Sequence of chain 1.A:
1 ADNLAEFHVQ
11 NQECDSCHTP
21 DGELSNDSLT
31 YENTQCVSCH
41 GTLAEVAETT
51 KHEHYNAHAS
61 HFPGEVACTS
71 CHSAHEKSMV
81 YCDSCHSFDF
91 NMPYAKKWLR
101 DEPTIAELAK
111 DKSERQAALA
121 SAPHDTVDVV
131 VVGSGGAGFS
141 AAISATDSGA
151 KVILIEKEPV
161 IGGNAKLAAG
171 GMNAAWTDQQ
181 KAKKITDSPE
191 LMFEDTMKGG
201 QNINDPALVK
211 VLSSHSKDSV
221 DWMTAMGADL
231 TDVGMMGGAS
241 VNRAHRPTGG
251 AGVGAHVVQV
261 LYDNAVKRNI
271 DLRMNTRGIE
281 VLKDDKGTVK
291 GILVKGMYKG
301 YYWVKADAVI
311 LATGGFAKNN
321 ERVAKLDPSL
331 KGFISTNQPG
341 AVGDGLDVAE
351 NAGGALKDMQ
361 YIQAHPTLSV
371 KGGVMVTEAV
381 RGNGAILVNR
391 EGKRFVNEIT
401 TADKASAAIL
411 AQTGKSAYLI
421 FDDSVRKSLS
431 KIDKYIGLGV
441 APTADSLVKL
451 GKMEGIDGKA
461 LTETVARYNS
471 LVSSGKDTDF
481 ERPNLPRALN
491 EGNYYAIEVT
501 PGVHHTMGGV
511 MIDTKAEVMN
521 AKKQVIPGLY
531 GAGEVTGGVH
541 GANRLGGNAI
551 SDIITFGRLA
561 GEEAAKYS

A small-molecule ligand and the protein it binds are described below.
Small molecule (SMILES): O=C(O)/C=C/C(=O)O

Binding-site contacts:
Ligand atom C6 contacts residue ARG544 of chain 1.A at 3.3 Å.
Ligand atom C5 contacts residue GLY546 of chain 1.A at 4.2 Å.
Ligand atom O contacts residue THR377 of chain 1.A at 3.0 Å.
Ligand atom C4 contacts residue HIS504 of chain 1.A at 4.0 Å.
Ligand atom C contacts residue HIS365 of chain 1.A at 3.5 Å.
Ligand atom O contacts residue HIS365 of chain 1.A at 2.5 Å (h-bond).
Ligand atom C6 contacts residue GLY547 of chain 1.A at 4.2 Å.
Ligand atom OXT contacts residue MET375 of chain 1.A at 3.4 Å.
Ligand atom O7 contacts residue FAD1 of chain 1.H at 2.8 Å.
Ligand atom C contacts residue MET375 of chain 1.A at 3.4 Å (hydrophobic).
Ligand atom O8 contacts residue HIS504 of chain 1.A at 2.5 Å (h-bond).
Ligand atom C contacts residue GLY170 of chain 1.A at 4.2 Å.
Ligand atom O7 contacts residue GLY547 of chain 1.A at 3.1 Å (h-bond).
Ligand atom C6 contacts residue FAD1 of chain 1.H at 3.0 Å.
Ligand atom C6 contacts residue GLY546 of chain 1.A at 4.0 Å.
Ligand atom OXT contacts residue ALA169 of chain 1.A at 3.9 Å.
Ligand atom C4 contacts residue HIS365 of chain 1.A at 3.6 Å.
Ligand atom O7 contacts residue LEU545 of chain 1.A at 4.2 Å.
Ligand atom C5 contacts residue MET236 of chain 1.A at 3.8 Å (hydrophobic).
Ligand atom OXT contacts residue THR377 of chain 1.A at 2.5 Å (h-bond).
Ligand atom O contacts residue GLU378 of chain 1.A at 2.6 Å (salt-bridge).
Ligand atom O7 contacts residue ARG544 of chain 1.A at 2.5 Å (salt-bridge).
Ligand atom O contacts residue MET236 of chain 1.A at 4.3 Å.
Ligand atom OXT contacts residue FAD1 of chain 1.H at 3.5 Å (h-bond).
Ligand atom C contacts residue THR377 of chain 1.A at 3.2 Å.
Ligand atom C contacts residue FAD1 of chain 1.H at 4.0 Å.
Ligand atom O7 contacts residue GLY546 of chain 1.A at 3.4 Å.
Ligand atom OXT contacts residue GLU378 of chain 1.A at 3.8 Å.
Ligand atom C4 contacts residue MET375 of chain 1.A at 3.6 Å (hydrophobic).
Ligand atom O8 contacts residue FAD1 of chain 1.H at 3.2 Å (h-bond).
Ligand atom OXT contacts residue MET236 of chain 1.A at 3.7 Å.
Ligand atom C4 contacts residue FAD1 of chain 1.H at 3.4 Å.
Ligand atom C contacts residue MET236 of chain 1.A at 3.8 Å (hydrophobic).
Ligand atom O contacts residue VAL376 of chain 1.A at 4.1 Å.
Ligand atom C6 contacts residue HIS504 of chain 1.A at 3.6 Å.
Ligand atom OXT contacts residue GLY170 of chain 1.A at 3.0 Å (h-bond).
Ligand atom C5 contacts residue FAD1 of chain 1.H at 3.2 Å.
Ligand atom C contacts residue GLU378 of chain 1.A at 3.5 Å.
Ligand atom O contacts residue MET375 of chain 1.A at 3.6 Å.
Ligand atom O8 contacts residue ARG544 of chain 1.A at 2.6 Å (salt-bridge).